Sequence of chain 1.B:
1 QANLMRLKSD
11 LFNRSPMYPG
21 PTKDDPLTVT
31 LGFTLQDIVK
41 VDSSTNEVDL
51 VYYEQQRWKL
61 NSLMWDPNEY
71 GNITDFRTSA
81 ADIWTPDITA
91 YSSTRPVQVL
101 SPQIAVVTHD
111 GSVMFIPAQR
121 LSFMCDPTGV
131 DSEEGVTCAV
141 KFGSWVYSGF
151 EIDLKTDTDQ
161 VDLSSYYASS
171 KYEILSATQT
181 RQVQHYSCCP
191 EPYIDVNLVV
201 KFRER

A protein and the small-molecule ligand that binds it are described below.
Small molecule (SMILES): Cc1cc(C)nc(/C(N)=N/c2nc(-c3ccccn3)cc3ccccc23)n1

Sequence of chain 1.A:
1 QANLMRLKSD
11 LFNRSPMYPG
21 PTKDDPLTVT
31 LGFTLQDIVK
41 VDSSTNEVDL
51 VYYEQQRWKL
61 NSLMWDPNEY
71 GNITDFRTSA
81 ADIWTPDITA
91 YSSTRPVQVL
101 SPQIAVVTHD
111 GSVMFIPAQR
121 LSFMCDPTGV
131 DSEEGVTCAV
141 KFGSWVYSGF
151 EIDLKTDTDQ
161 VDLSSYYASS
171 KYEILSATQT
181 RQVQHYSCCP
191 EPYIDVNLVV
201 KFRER

Binding-site contacts:
Ligand atom C16 contacts residue 0831 of chain 1.G at 3.4 Å.
Ligand atom C10 contacts residue 0831 of chain 1.G at 3.5 Å.
Ligand atom C1 contacts residue 0831 of chain 1.G at 3.5 Å.
Ligand atom C4 contacts residue 0831 of chain 1.G at 3.4 Å.
Ligand atom C5 contacts residue TYR91 of chain 1.A at 3.6 Å (hydrophobic).
Ligand atom C18 contacts residue CYS188 of chain 1.A at 3.6 Å (hydrophobic).
Ligand atom N2 contacts residue TYR186 of chain 1.A at 3.3 Å (h-bond).
Ligand atom C7 contacts residue 0831 of chain 1.G at 3.4 Å.
Ligand atom C8 contacts residue 0831 of chain 1.G at 3.4 Å.
Ligand atom C15 contacts residue TYR186 of chain 1.A at 3.6 Å (hydrophobic).
Ligand atom C21 contacts residue 0831 of chain 1.G at 3.3 Å.
Ligand atom N4 contacts residue 0831 of chain 1.G at 3.6 Å.
Ligand atom C1 contacts residue TYR193 of chain 1.A at 3.5 Å (hydrophobic).
Ligand atom N6 contacts residue 0831 of chain 1.G at 3.4 Å.
Ligand atom C12 contacts residue SER164 of chain 1.B at 3.6 Å.
Ligand atom C3 contacts residue TYR91 of chain 1.A at 3.5 Å (hydrophobic).
Ligand atom C17 contacts residue CYS188 of chain 1.A at 3.5 Å (hydrophobic).
Ligand atom C2 contacts residue 0831 of chain 1.G at 3.2 Å.
Ligand atom C19 contacts residue 0831 of chain 1.G at 3.1 Å.
Ligand atom C20 contacts residue TYR186 of chain 1.A at 3.6 Å (hydrophobic).
Ligand atom C21 contacts residue TYR186 of chain 1.A at 3.7 Å (hydrophobic).
Ligand atom C6 contacts residue 0831 of chain 1.G at 3.5 Å.
Ligand atom N3 contacts residue TYR186 of chain 1.A at 3.1 Å (h-bond).
Ligand atom C20 contacts residue 0831 of chain 1.G at 3.3 Å.
Ligand atom C3 contacts residue 0831 of chain 1.G at 3.4 Å.
Ligand atom C5 contacts residue 0831 of chain 1.G at 3.5 Å.
Ligand atom N1 contacts residue 0831 of chain 1.G at 3.4 Å (h-bond).
Ligand atom N3 contacts residue 0831 of chain 1.G at 3.5 Å (h-bond).
Ligand atom C18 contacts residue 0831 of chain 1.G at 3.3 Å.
Ligand atom C9 contacts residue TYR186 of chain 1.A at 3.6 Å (hydrophobic).
Ligand atom N5 contacts residue 0831 of chain 1.G at 3.7 Å.
Ligand atom N4 contacts residue TYR186 of chain 1.A at 3.2 Å.
Ligand atom C16 contacts residue TYR186 of chain 1.A at 3.7 Å (hydrophobic).
Ligand atom C7 contacts residue TYR186 of chain 1.A at 2.9 Å (hydrophobic).
Ligand atom C9 contacts residue 0831 of chain 1.G at 3.4 Å.
Ligand atom C6 contacts residue TYR186 of chain 1.A at 3.2 Å (hydrophobic).
Ligand atom N2 contacts residue 0831 of chain 1.G at 3.6 Å.
Ligand atom C15 contacts residue 0831 of chain 1.G at 3.4 Å.
Ligand atom C17 contacts residue 0831 of chain 1.G at 3.4 Å.
Ligand atom C8 contacts residue TYR186 of chain 1.A at 3.3 Å (hydrophobic).